Sequence of chain 1.A:
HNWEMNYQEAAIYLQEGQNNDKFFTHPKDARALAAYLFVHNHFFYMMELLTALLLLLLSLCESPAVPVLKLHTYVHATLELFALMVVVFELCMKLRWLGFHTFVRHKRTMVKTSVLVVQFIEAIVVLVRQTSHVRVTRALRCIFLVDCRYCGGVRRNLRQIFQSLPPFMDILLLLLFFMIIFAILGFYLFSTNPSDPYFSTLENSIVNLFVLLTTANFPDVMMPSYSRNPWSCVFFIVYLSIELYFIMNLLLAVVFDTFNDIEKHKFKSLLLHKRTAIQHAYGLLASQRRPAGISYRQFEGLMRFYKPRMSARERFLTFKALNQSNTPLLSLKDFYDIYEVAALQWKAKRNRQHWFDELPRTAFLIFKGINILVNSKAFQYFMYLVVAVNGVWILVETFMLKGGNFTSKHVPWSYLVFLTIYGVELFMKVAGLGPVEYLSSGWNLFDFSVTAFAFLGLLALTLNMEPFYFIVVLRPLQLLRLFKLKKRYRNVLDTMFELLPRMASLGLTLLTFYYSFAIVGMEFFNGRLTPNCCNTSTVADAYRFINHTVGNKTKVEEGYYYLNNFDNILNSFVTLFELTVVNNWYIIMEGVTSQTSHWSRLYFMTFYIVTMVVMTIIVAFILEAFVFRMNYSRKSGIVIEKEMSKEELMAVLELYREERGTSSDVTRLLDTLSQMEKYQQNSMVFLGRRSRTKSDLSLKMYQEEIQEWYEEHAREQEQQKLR

A small-molecule ligand and the protein it binds are described below.
Small molecule (SMILES): CCCCCCCC(=O)OC[C@H](COP(=O)(O)OC1[C@H](O)[C@H](OP(=O)(O)O)C(O)[C@H](OP(=O)(O)O)[C@H]1O)OC(=O)CCCCCCC

Binding-site contacts:
Ligand atom C2C contacts residue LYS172 of chain 1.A at 3.8 Å.
Ligand atom C2 contacts residue ARG173 of chain 1.A at 4.2 Å.
Ligand atom O2C contacts residue LYS172 of chain 1.A at 3.4 Å.
Ligand atom O12 contacts residue ARG173 of chain 1.A at 3.5 Å (salt-bridge).
Ligand atom O12 contacts residue LYS172 of chain 1.A at 4.1 Å.
Ligand atom O32 contacts residue ARG224 of chain 1.A at 2.6 Å (salt-bridge).
Ligand atom O12 contacts residue HIS171 of chain 1.A at 4.2 Å.
Ligand atom O11 contacts residue ARG224 of chain 1.A at 3.0 Å (salt-bridge).
Ligand atom C6B contacts residue PHE227 of chain 1.A at 3.9 Å (hydrophobic).
Ligand atom O2 contacts residue HIS171 of chain 1.A at 3.4 Å.
Ligand atom O31 contacts residue ARG220 of chain 1.A at 2.8 Å (salt-bridge).
Ligand atom C2 contacts residue ARG224 of chain 1.A at 3.9 Å.
Ligand atom C4B contacts residue PHE227 of chain 1.A at 3.5 Å (hydrophobic).
Ligand atom O52 contacts residue LYS87 of chain 1.A at 2.7 Å (salt-bridge).
Ligand atom C3 contacts residue ARG224 of chain 1.A at 4.0 Å.
Ligand atom O1B contacts residue GLN228 of chain 1.A at 3.4 Å (h-bond).
Ligand atom O4 contacts residue ASN85 of chain 1.A at 3.2 Å (h-bond).
Ligand atom C1B contacts residue ARG224 of chain 1.A at 4.1 Å.
Ligand atom P3 contacts residue ARG221 of chain 1.A at 3.9 Å.
Ligand atom O51 contacts residue LYS331 of chain 1.A at 4.0 Å.
Ligand atom C4A contacts residue VAL176 of chain 1.A at 3.7 Å (hydrophobic).
Ligand atom O4 contacts residue LYS331 of chain 1.A at 3.1 Å (salt-bridge).
Ligand atom P3 contacts residue ARG224 of chain 1.A at 3.9 Å.
Ligand atom O11 contacts residue ARG173 of chain 1.A at 3.8 Å.
Ligand atom C2A contacts residue LYS172 of chain 1.A at 4.2 Å.
Ligand atom C5B contacts residue PHE227 of chain 1.A at 4.1 Å (hydrophobic).
Ligand atom O5 contacts residue LYS87 of chain 1.A at 3.4 Å (salt-bridge).
Ligand atom P3 contacts residue ARG220 of chain 1.A at 4.2 Å.
Ligand atom C2B contacts residue ARG224 of chain 1.A at 4.0 Å.
Ligand atom O31 contacts residue ARG173 of chain 1.A at 3.5 Å (salt-bridge).
Ligand atom O33 contacts residue ASN85 of chain 1.A at 3.1 Å (h-bond).
Ligand atom O31 contacts residue ARG224 of chain 1.A at 4.0 Å.
Ligand atom O33 contacts residue ARG221 of chain 1.A at 2.9 Å (salt-bridge).
Ligand atom O32 contacts residue ARG221 of chain 1.A at 3.9 Å.
Ligand atom O31 contacts residue ARG221 of chain 1.A at 4.2 Å.
Ligand atom O33 contacts residue LYS331 of chain 1.A at 3.8 Å.
Ligand atom C1B contacts residue GLN228 of chain 1.A at 4.1 Å.
Ligand atom P5 contacts residue LYS87 of chain 1.A at 3.6 Å.
Ligand atom O32 contacts residue LYS331 of chain 1.A at 3.8 Å.
Ligand atom C4 contacts residue LYS331 of chain 1.A at 4.2 Å.